Binding-site contacts:
Ligand atom NE2 contacts residue ARG36 of chain 23.D at 3.9 Å.
Ligand atom N contacts residue PRO43 of chain 23.D at 4.4 Å.
Ligand atom CB contacts residue ARG35 of chain 23.D at 4.1 Å.
Ligand atom CD1 contacts residue ARG29 of chain 23.D at 4.4 Å.
Ligand atom CG contacts residue LEU40 of chain 23.D at 4.4 Å (hydrophobic).
Ligand atom CA contacts residue ASP243 of chain 23.D at 3.3 Å.
Ligand atom CG1 contacts residue ARG35 of chain 23.D at 4.2 Å.
Ligand atom CB contacts residue LEU40 of chain 23.D at 4.1 Å (hydrophobic).
Ligand atom N contacts residue ASP243 of chain 23.D at 2.8 Å (salt-bridge).
Ligand atom C contacts residue ASP243 of chain 23.D at 3.8 Å.
Ligand atom CB contacts residue PRO43 of chain 23.D at 3.8 Å (hydrophobic).
Ligand atom C contacts residue ARG35 of chain 23.D at 4.4 Å.
Ligand atom OG contacts residue ARG29 of chain 23.D at 4.3 Å.
Ligand atom CB contacts residue ARG29 of chain 23.D at 4.1 Å.
Ligand atom C contacts residue ARG35 of chain 23.D at 3.6 Å.
Ligand atom N contacts residue ASP243 of chain 23.D at 3.2 Å (salt-bridge).
Ligand atom CD contacts residue ARG36 of chain 23.D at 4.1 Å.
Ligand atom O contacts residue ARG35 of chain 23.D at 3.1 Å (salt-bridge).
Ligand atom CG2 contacts residue LEU40 of chain 23.D at 4.2 Å (hydrophobic).
Ligand atom CD1 contacts residue LEU32 of chain 23.D at 3.8 Å (hydrophobic).
Ligand atom CD1 contacts residue ARG35 of chain 23.D at 4.5 Å.
Ligand atom CG2 contacts residue ASP243 of chain 23.D at 3.3 Å.
Ligand atom C contacts residue ARG36 of chain 23.D at 3.2 Å.
Ligand atom OE1 contacts residue ARG36 of chain 23.D at 3.8 Å.
Ligand atom CA contacts residue ARG35 of chain 23.D at 3.9 Å.
Ligand atom C contacts residue ASP243 of chain 23.D at 3.9 Å.
Ligand atom CA contacts residue ASP243 of chain 23.D at 4.3 Å.
Ligand atom O contacts residue ARG35 of chain 23.D at 3.4 Å (salt-bridge).
Ligand atom CA contacts residue ASP243 of chain 23.D at 4.4 Å.
Ligand atom CA contacts residue ARG29 of chain 23.D at 4.0 Å.
Ligand atom CA contacts residue PRO43 of chain 23.D at 4.4 Å (hydrophobic).
Ligand atom N contacts residue ARG35 of chain 23.D at 4.1 Å.
Ligand atom CB contacts residue ASP243 of chain 23.D at 4.3 Å.
Ligand atom OG contacts residue ILE25 of chain 23.D at 4.0 Å.
Ligand atom CG2 contacts residue PRO43 of chain 23.D at 3.9 Å (hydrophobic).
Ligand atom CB contacts residue ARG35 of chain 23.D at 3.5 Å.
Ligand atom CD1 contacts residue LEU40 of chain 23.D at 3.8 Å (hydrophobic).
Ligand atom O contacts residue ARG36 of chain 23.D at 3.6 Å (salt-bridge).
Ligand atom O contacts residue ARG29 of chain 23.D at 3.8 Å.
Ligand atom O contacts residue ASP243 of chain 23.D at 4.1 Å.

A small-molecule ligand and the protein it binds are described below.
Small molecule (SMILES): CC[C@H](C)[C@H](NC(=O)[C@H](CC(C)C)NC(=O)[C@H](CO)NC(=O)CNC(=O)[C@@H](NC(=O)[C@@H](N)[C@@H](C)O)C(C)C)C(=O)N[C@H](C=O)CCC(N)=O

Sequence of chain 23.D:
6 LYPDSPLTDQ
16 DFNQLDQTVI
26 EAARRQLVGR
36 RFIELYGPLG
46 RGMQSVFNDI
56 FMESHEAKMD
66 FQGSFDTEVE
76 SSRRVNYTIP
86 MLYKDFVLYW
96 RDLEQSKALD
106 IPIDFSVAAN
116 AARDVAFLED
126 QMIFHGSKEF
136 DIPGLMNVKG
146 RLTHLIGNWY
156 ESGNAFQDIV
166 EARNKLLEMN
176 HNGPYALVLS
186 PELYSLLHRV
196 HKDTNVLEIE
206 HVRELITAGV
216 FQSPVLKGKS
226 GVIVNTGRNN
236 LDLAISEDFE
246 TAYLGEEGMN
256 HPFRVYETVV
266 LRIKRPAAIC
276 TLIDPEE